A protein and the small-molecule ligand that binds it are described below.
Small molecule (SMILES): CC(=O)N[C@@H]1[C@@H](O)[C@H](O)[C@@H](CO)O[C@H]1O

Binding-site contacts:
Ligand atom C1 contacts residue ASN28 of chain 1.C at 1.4 Å.
Ligand atom O7 contacts residue ASN28 of chain 1.C at 3.0 Å (h-bond).
Ligand atom C4 contacts residue ASN28 of chain 1.C at 4.2 Å.
Ligand atom C8 contacts residue VAL27 of chain 1.C at 4.5 Å (hydrophobic).
Ligand atom C7 contacts residue ASN28 of chain 1.C at 3.1 Å.
Ligand atom C5 contacts residue ASN28 of chain 1.C at 3.7 Å.
Ligand atom N2 contacts residue ASN28 of chain 1.C at 2.8 Å (h-bond).
Ligand atom C3 contacts residue ASN28 of chain 1.C at 3.7 Å.
Ligand atom C2 contacts residue ASN28 of chain 1.C at 2.4 Å.
Ligand atom O5 contacts residue ASN28 of chain 1.C at 2.4 Å (h-bond).
Ligand atom O6 contacts residue THR30 of chain 1.C at 4.1 Å.
Ligand atom C8 contacts residue ASN28 of chain 1.C at 4.2 Å.

Sequence of chain 1.C:
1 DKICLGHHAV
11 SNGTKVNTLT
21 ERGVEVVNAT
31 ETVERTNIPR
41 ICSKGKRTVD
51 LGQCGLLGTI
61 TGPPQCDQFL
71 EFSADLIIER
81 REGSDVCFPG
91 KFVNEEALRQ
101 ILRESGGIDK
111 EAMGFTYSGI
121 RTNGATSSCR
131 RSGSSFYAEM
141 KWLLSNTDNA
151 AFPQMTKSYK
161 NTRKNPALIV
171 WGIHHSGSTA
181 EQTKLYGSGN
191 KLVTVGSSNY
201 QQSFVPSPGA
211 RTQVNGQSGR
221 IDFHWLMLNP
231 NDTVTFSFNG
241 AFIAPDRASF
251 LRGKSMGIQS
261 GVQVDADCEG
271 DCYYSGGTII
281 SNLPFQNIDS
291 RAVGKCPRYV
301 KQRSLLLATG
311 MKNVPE